Binding-site contacts:
Ligand atom CG2 contacts residue PHE71 of chain 27.A at 4.0 Å (hydrophobic).
Ligand atom CD1 contacts residue THR349 of chain 27.A at 4.4 Å.

The small molecule below binds the protein below.
Small molecule (SMILES): CC[C@H](C)[C@@H](C=O)NC(=O)[C@H](CO)NC(=O)[C@H](CCCCN)NC(=O)[C@@H](N)C(C)C

Sequence of chain 27.A:
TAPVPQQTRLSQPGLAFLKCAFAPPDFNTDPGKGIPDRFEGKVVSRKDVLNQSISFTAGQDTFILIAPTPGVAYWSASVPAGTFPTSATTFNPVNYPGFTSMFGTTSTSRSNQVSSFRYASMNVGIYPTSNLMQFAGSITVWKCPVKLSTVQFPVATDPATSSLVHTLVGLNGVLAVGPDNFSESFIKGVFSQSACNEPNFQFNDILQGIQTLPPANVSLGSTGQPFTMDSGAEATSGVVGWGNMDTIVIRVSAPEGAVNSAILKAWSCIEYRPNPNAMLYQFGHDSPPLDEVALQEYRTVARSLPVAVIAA